This protein binds this small molecule.
Small molecule (SMILES): OC[C@H]1O[C@](O)(CO)[C@@H](O)[C@@H]1O

Binding-site contacts:
Ligand atom O4 contacts residue ASP292 of chain 1.E at 2.7 Å (salt-bridge).
Ligand atom O3 contacts residue GLU270 of chain 1.E at 3.4 Å (salt-bridge).
Ligand atom O5 contacts residue TRP298 of chain 1.E at 3.5 Å.
Ligand atom C3 contacts residue TRP267 of chain 1.E at 4.0 Å (hydrophobic).
Ligand atom O6 contacts residue THR60 of chain 1.C at 3.8 Å.
Ligand atom C5 contacts residue TYR187 of chain 1.C at 3.5 Å (hydrophobic).
Ligand atom O3 contacts residue TRP267 of chain 1.E at 3.0 Å (h-bond).
Ligand atom O4 contacts residue THR288 of chain 1.E at 3.4 Å (h-bond).
Ligand atom O2 contacts residue TRP267 of chain 1.E at 3.4 Å (h-bond).
Ligand atom C2 contacts residue GLU291 of chain 1.E at 3.1 Å.
Ligand atom O5 contacts residue GLU291 of chain 1.E at 3.2 Å (salt-bridge).
Ligand atom O4 contacts residue TYR187 of chain 1.C at 3.4 Å.
Ligand atom C3 contacts residue GLU270 of chain 1.E at 3.4 Å.
Ligand atom C2 contacts residue GLU270 of chain 1.E at 3.7 Å.
Ligand atom C5 contacts residue GLU291 of chain 1.E at 3.8 Å.
Ligand atom C3 contacts residue GLU291 of chain 1.E at 3.3 Å.
Ligand atom O1 contacts residue GLU270 of chain 1.E at 2.5 Å (salt-bridge).
Ligand atom O6 contacts residue ASP292 of chain 1.E at 2.6 Å (salt-bridge).
Ligand atom O1 contacts residue ASN226 of chain 1.E at 3.7 Å.
Ligand atom C4 contacts residue GLU291 of chain 1.E at 3.4 Å.
Ligand atom O4 contacts residue GLY289 of chain 1.E at 3.8 Å.
Ligand atom C6 contacts residue ASP292 of chain 1.E at 3.3 Å.
Ligand atom O6 contacts residue ALA297 of chain 1.E at 3.2 Å.
Ligand atom O6 contacts residue GLU291 of chain 1.E at 3.5 Å (salt-bridge).
Ligand atom O2 contacts residue GLY299 of chain 1.E at 3.7 Å.
Ligand atom O6 contacts residue TRP298 of chain 1.E at 3.0 Å (h-bond).
Ligand atom C6 contacts residue TRP298 of chain 1.E at 4.0 Å (hydrophobic).
Ligand atom C6 contacts residue TYR187 of chain 1.C at 3.6 Å (hydrophobic).
Ligand atom C6 contacts residue THR60 of chain 1.C at 3.7 Å.
Ligand atom C5 contacts residue ASP292 of chain 1.E at 3.8 Å.
Ligand atom O4 contacts residue GLU291 of chain 1.E at 4.1 Å.
Ligand atom C4 contacts residue ASP292 of chain 1.E at 3.3 Å.
Ligand atom O3 contacts residue GLY269 of chain 1.E at 3.2 Å (h-bond).
Ligand atom O3 contacts residue GLU291 of chain 1.E at 2.7 Å (salt-bridge).
Ligand atom O1 contacts residue PRO82 of chain 1.C at 4.0 Å.
Ligand atom O2 contacts residue GLU270 of chain 1.E at 3.8 Å.
Ligand atom O2 contacts residue GLU291 of chain 1.E at 2.6 Å (salt-bridge).
Ligand atom O2 contacts residue TRP298 of chain 1.E at 3.8 Å.
Ligand atom C1 contacts residue TRP298 of chain 1.E at 4.0 Å (hydrophobic).
Ligand atom C1 contacts residue GLU270 of chain 1.E at 3.5 Å.

Sequence of chain 1.E:
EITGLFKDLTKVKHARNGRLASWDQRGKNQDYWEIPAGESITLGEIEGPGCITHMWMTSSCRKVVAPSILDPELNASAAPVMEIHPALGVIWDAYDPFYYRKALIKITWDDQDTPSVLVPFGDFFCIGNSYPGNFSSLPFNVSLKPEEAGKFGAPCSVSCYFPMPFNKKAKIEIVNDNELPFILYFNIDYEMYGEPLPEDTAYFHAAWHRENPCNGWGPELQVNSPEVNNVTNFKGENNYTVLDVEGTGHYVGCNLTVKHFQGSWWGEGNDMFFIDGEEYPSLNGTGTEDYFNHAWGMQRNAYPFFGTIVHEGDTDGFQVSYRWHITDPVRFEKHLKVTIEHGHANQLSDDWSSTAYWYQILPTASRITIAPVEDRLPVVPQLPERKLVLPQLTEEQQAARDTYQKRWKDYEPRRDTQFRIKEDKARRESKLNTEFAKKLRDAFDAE

Sequence of chain 1.C:
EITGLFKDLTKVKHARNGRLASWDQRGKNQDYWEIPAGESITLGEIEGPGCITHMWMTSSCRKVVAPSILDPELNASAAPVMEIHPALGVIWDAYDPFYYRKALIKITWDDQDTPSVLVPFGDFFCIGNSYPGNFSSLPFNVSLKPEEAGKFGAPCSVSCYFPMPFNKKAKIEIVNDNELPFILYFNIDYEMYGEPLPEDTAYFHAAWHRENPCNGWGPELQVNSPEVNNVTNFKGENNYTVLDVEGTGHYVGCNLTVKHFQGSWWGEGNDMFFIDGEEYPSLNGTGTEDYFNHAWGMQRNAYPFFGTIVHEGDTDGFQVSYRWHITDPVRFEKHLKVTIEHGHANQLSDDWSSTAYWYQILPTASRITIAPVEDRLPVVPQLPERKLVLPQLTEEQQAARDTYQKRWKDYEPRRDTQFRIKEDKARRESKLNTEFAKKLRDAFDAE